Sequence of chain 1.B:
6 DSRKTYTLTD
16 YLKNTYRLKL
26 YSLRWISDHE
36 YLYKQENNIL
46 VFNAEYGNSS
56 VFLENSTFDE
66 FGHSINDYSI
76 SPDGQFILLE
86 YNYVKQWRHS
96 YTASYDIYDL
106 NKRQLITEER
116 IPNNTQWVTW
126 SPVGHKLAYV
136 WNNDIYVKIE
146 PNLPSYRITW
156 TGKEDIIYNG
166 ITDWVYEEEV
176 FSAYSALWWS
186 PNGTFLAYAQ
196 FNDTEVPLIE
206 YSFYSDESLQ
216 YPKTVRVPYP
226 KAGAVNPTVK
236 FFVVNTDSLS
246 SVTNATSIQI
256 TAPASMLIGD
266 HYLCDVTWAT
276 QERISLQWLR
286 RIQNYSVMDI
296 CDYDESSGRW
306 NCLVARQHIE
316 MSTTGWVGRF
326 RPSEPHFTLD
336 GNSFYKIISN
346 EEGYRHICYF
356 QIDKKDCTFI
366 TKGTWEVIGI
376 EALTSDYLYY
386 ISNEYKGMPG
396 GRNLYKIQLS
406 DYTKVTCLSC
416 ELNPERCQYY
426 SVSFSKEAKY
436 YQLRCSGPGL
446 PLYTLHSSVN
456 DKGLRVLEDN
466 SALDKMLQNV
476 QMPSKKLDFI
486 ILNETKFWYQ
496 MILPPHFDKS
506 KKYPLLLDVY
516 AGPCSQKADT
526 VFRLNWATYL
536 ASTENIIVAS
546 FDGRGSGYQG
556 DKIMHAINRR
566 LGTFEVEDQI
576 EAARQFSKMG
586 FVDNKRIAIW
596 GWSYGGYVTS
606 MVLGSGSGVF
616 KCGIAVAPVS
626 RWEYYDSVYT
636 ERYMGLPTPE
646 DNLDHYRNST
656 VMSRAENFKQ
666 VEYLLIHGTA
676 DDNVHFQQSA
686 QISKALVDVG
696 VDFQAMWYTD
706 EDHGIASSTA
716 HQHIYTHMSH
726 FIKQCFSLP

A small-molecule ligand and the protein it binds are described below.
Small molecule (SMILES): CC(=O)N[C@H]1[C@H](O[C@H]2[C@H](O)[C@@H](NC(C)=O)CO[C@@H]2CO)O[C@H](CO)[C@@H](O)[C@@H]1O

Binding-site contacts:
Ligand atom C1 contacts residue THR199 of chain 1.B at 3.6 Å.
Ligand atom C7 contacts residue ILE162 of chain 1.B at 3.8 Å (hydrophobic).
Ligand atom O7 contacts residue THR199 of chain 1.B at 4.3 Å.
Ligand atom C8 contacts residue ILE162 of chain 1.B at 3.6 Å (hydrophobic).
Ligand atom C6 contacts residue GLU200 of chain 1.B at 3.6 Å.
Ligand atom O6 contacts residue THR199 of chain 1.B at 3.7 Å.
Ligand atom C5 contacts residue THR199 of chain 1.B at 3.9 Å.
Ligand atom C4 contacts residue ASN197 of chain 1.B at 4.3 Å.
Ligand atom C3 contacts residue ASN197 of chain 1.B at 3.8 Å.
Ligand atom O7 contacts residue GLN195 of chain 1.B at 4.2 Å.
Ligand atom O5 contacts residue THR199 of chain 1.B at 3.7 Å.
Ligand atom O7 contacts residue ASN197 of chain 1.B at 3.6 Å.
Ligand atom C1 contacts residue ILE162 of chain 1.B at 4.2 Å (hydrophobic).
Ligand atom N2 contacts residue ILE162 of chain 1.B at 3.7 Å.
Ligand atom C7 contacts residue ASN197 of chain 1.B at 3.5 Å.
Ligand atom C8 contacts residue GLU200 of chain 1.B at 3.9 Å.
Ligand atom C2 contacts residue ASN197 of chain 1.B at 2.5 Å.
Ligand atom C5 contacts residue ASN197 of chain 1.B at 3.6 Å.
Ligand atom O5 contacts residue ASN197 of chain 1.B at 2.3 Å (h-bond).
Ligand atom N2 contacts residue ASN197 of chain 1.B at 3.0 Å (h-bond).
Ligand atom C1 contacts residue ASN197 of chain 1.B at 1.4 Å.
Ligand atom O7 contacts residue LYS235 of chain 1.B at 4.1 Å.
Ligand atom O6 contacts residue GLU200 of chain 1.B at 2.5 Å (salt-bridge).